A protein and the small-molecule ligand that binds it are described below.
Small molecule (SMILES): CC(=O)N[C@H]1[C@H](O[C@H]2[C@H](O)[C@@H](NC(C)=O)CO[C@@H]2CO)O[C@H](CO)[C@@H](O[C@@H]2O[C@H](CO[C@H]3O[C@H](CO)[C@@H](O)[C@H](O)[C@@H]3O)[C@@H](O)[C@H](O[C@H]3O[C@H](CO)[C@@H](O)[C@H](O)[C@@H]3O)[C@@H]2O)[C@@H]1O

Sequence of chain 1.A:
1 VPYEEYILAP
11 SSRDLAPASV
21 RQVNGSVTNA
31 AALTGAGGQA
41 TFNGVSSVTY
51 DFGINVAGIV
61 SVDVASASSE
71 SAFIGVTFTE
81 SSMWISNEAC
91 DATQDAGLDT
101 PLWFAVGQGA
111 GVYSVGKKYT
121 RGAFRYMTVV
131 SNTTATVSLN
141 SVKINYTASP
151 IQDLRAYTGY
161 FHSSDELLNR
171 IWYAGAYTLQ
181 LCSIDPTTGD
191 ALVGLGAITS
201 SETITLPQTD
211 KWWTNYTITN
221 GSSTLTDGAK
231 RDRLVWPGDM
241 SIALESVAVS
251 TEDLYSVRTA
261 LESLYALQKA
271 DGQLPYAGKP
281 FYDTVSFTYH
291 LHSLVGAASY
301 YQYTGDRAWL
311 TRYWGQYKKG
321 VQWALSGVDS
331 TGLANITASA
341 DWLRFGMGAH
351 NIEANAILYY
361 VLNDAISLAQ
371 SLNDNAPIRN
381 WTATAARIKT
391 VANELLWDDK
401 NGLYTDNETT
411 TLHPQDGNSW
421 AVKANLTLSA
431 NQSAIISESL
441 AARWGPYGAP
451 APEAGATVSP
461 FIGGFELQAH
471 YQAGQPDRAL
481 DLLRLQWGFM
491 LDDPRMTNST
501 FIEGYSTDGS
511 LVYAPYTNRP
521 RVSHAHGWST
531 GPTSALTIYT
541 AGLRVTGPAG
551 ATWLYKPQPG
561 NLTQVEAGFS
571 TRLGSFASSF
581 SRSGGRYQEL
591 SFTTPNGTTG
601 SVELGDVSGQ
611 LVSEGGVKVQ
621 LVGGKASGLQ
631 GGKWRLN

Binding-site contacts:
Ligand atom C4 contacts residue LYS118 of chain 1.A at 4.3 Å.
Ligand atom O5 contacts residue LYS118 of chain 1.A at 2.8 Å (salt-bridge).
Ligand atom C4 contacts residue ASN215 of chain 1.A at 4.2 Å.
Ligand atom O5 contacts residue ASN215 of chain 1.A at 2.4 Å (h-bond).
Ligand atom C6 contacts residue LYS118 of chain 1.A at 3.5 Å.
Ligand atom C8 contacts residue TRP213 of chain 1.A at 4.2 Å (hydrophobic).
Ligand atom O6 contacts residue TRP213 of chain 1.A at 3.0 Å.
Ligand atom C1 contacts residue ASN215 of chain 1.A at 1.4 Å.
Ligand atom O7 contacts residue TRP213 of chain 1.A at 4.0 Å.
Ligand atom O5 contacts residue TRP213 of chain 1.A at 3.7 Å.
Ligand atom C2 contacts residue LYS118 of chain 1.A at 4.2 Å.
Ligand atom C8 contacts residue ASN215 of chain 1.A at 3.4 Å.
Ligand atom C1 contacts residue TRP213 of chain 1.A at 3.8 Å (hydrophobic).
Ligand atom O6 contacts residue LYS118 of chain 1.A at 3.8 Å.
Ligand atom N2 contacts residue ASN215 of chain 1.A at 2.9 Å (h-bond).
Ligand atom C5 contacts residue ASN215 of chain 1.A at 3.7 Å.
Ligand atom C7 contacts residue ASN215 of chain 1.A at 3.1 Å.
Ligand atom C5 contacts residue LYS118 of chain 1.A at 3.7 Å.
Ligand atom C1 contacts residue LYS118 of chain 1.A at 3.7 Å.
Ligand atom C3 contacts residue ASN215 of chain 1.A at 3.8 Å.
Ligand atom C5 contacts residue TRP213 of chain 1.A at 3.9 Å (hydrophobic).
Ligand atom C6 contacts residue TRP213 of chain 1.A at 4.1 Å (hydrophobic).
Ligand atom O7 contacts residue ASN215 of chain 1.A at 3.0 Å (h-bond).
Ligand atom C2 contacts residue ASN215 of chain 1.A at 2.4 Å.